A small-molecule ligand and the protein it binds are described below.
Small molecule (SMILES): CC(=O)N[C@@H]1[C@@H](O)[C@H](O)[C@@H](CO)O[C@H]1O

Binding-site contacts:
Ligand atom C4 contacts residue HIS158 of chain 34.D at 4.1 Å.
Ligand atom C4 contacts residue ASN154 of chain 34.D at 4.3 Å.
Ligand atom C2 contacts residue HIS158 of chain 34.D at 3.7 Å.
Ligand atom O6 contacts residue HIS158 of chain 34.D at 4.2 Å.
Ligand atom C3 contacts residue HIS158 of chain 34.D at 4.4 Å.
Ligand atom C8 contacts residue ASN154 of chain 34.D at 3.1 Å.
Ligand atom O7 contacts residue VAL153 of chain 34.D at 3.3 Å.
Ligand atom C7 contacts residue VAL153 of chain 34.D at 3.6 Å (hydrophobic).
Ligand atom O7 contacts residue SER149 of chain 34.D at 3.4 Å (h-bond).
Ligand atom O5 contacts residue HIS158 of chain 34.D at 3.5 Å.
Ligand atom N2 contacts residue ASN154 of chain 34.D at 2.8 Å (h-bond).
Ligand atom O3 contacts residue HIS148 of chain 34.D at 3.7 Å.
Ligand atom C8 contacts residue VAL153 of chain 34.D at 3.2 Å (hydrophobic).
Ligand atom C1 contacts residue ASN154 of chain 34.D at 1.4 Å.
Ligand atom C5 contacts residue ASN154 of chain 34.D at 3.7 Å.
Ligand atom C6 contacts residue GLY157 of chain 34.D at 3.9 Å.
Ligand atom C6 contacts residue HIS158 of chain 34.D at 4.3 Å.
Ligand atom C2 contacts residue ASN154 of chain 34.D at 2.5 Å.
Ligand atom O5 contacts residue ASN154 of chain 34.D at 2.4 Å (h-bond).
Ligand atom O6 contacts residue GLY157 of chain 34.D at 3.1 Å.
Ligand atom O6 contacts residue ASN154 of chain 34.D at 4.2 Å.
Ligand atom C7 contacts residue ASN154 of chain 34.D at 3.2 Å.
Ligand atom C1 contacts residue HIS158 of chain 34.D at 3.9 Å.
Ligand atom C3 contacts residue ASN154 of chain 34.D at 3.8 Å.
Ligand atom C5 contacts residue HIS158 of chain 34.D at 4.2 Å.
Ligand atom O7 contacts residue ASN154 of chain 34.D at 4.2 Å.
Ligand atom O7 contacts residue GLY150 of chain 34.D at 3.4 Å.
Ligand atom C7 contacts residue SER149 of chain 34.D at 4.4 Å.

Sequence of chain 34.D:
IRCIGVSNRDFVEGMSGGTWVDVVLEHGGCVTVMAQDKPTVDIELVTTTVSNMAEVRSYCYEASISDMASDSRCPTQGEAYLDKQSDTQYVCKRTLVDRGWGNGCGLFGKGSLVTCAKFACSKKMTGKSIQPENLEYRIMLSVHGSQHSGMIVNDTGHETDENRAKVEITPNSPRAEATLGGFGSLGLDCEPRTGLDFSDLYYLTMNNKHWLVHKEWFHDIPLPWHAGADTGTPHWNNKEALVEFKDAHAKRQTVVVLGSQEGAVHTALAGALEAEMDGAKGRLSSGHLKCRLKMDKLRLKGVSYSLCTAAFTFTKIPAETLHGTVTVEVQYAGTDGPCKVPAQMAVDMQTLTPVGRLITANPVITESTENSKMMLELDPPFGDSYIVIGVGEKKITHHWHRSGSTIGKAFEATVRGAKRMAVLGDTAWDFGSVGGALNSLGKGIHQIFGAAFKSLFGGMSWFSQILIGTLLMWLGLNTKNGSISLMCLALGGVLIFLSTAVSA